A protein and the small-molecule ligand that binds it are described below.
Small molecule (SMILES): CC[C@H](C)[C@H](N)C(=O)N[C@@H](CO)C(=O)N[C@@H](CCC(=O)O)C(=O)N[C@H](C=O)C(C)C

Binding-site contacts:
Ligand atom N contacts residue VAL4 of chain 59.E at 2.8 Å (h-bond).
Ligand atom CG2 contacts residue ALA2 of chain 59.E at 3.9 Å (hydrophobic).
Ligand atom C contacts residue VAL4 of chain 59.E at 3.8 Å (hydrophobic).
Ligand atom O contacts residue VAL4 of chain 59.E at 3.0 Å (h-bond).
Ligand atom C contacts residue ALA2 of chain 59.E at 3.3 Å (hydrophobic).
Ligand atom OE1 contacts residue VAL4 of chain 59.E at 3.6 Å (h-bond).
Ligand atom O contacts residue SER6 of chain 59.E at 4.1 Å.
Ligand atom CB contacts residue VAL4 of chain 59.E at 3.9 Å (hydrophobic).
Ligand atom CD contacts residue VAL4 of chain 59.E at 3.8 Å (hydrophobic).
Ligand atom CG1 contacts residue GLN3 of chain 59.E at 3.1 Å.
Ligand atom N contacts residue ALA2 of chain 59.E at 4.3 Å.
Ligand atom CA contacts residue VAL4 of chain 59.E at 3.0 Å (hydrophobic).
Ligand atom CD1 contacts residue VAL4 of chain 59.E at 3.9 Å (hydrophobic).
Ligand atom CB contacts residue VAL4 of chain 59.E at 4.3 Å (hydrophobic).
Ligand atom O contacts residue VAL4 of chain 59.E at 4.0 Å.
Ligand atom CB contacts residue GLN3 of chain 59.E at 3.8 Å.
Ligand atom OE2 contacts residue ASN25 of chain 59.E at 3.4 Å (h-bond).
Ligand atom C contacts residue VAL4 of chain 59.E at 3.4 Å (hydrophobic).
Ligand atom CG2 contacts residue SER5 of chain 59.E at 3.1 Å.
Ligand atom OG contacts residue GLN3 of chain 59.E at 3.0 Å (h-bond).
Ligand atom CA contacts residue ALA2 of chain 59.E at 3.9 Å (hydrophobic).
Ligand atom C contacts residue ALA2 of chain 59.E at 4.3 Å (hydrophobic).
Ligand atom OG contacts residue ALA2 of chain 59.E at 3.9 Å.
Ligand atom O contacts residue GLN3 of chain 59.E at 3.4 Å (h-bond).
Ligand atom CG2 contacts residue GLN3 of chain 59.E at 3.3 Å.
Ligand atom CG contacts residue VAL4 of chain 59.E at 4.2 Å (hydrophobic).
Ligand atom CG2 contacts residue MYR1 of chain 58.H at 3.7 Å.
Ligand atom O contacts residue SER5 of chain 59.E at 3.8 Å.
Ligand atom CA contacts residue VAL4 of chain 59.E at 4.0 Å (hydrophobic).
Ligand atom OE2 contacts residue VAL4 of chain 59.E at 4.1 Å.
Ligand atom OE1 contacts residue SER5 of chain 59.E at 4.2 Å.
Ligand atom CB contacts residue GLN3 of chain 59.E at 4.1 Å.
Ligand atom N contacts residue VAL4 of chain 59.E at 4.1 Å.
Ligand atom CB contacts residue MYR1 of chain 58.H at 4.3 Å.
Ligand atom O contacts residue ALA2 of chain 59.E at 4.0 Å.
Ligand atom N contacts residue ALA2 of chain 59.E at 2.8 Å (h-bond).
Ligand atom C contacts residue GLN3 of chain 59.E at 4.3 Å.
Ligand atom CB contacts residue ALA2 of chain 59.E at 3.5 Å (hydrophobic).
Ligand atom CA contacts residue ALA2 of chain 59.E at 3.0 Å (hydrophobic).
Ligand atom CG2 contacts residue VAL4 of chain 59.E at 3.8 Å (hydrophobic).

Sequence of chain 59.E:
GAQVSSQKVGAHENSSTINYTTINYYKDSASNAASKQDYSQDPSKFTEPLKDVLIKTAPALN